This small molecule binds to this protein.
Small molecule (SMILES): CC(=O)N1CCN(C(=O)N2CC[C@](c3ccc(C(O)(C(F)(F)F)C(F)(F)F)cc3)(S(=O)(=O)c3ccc(F)cc3)C2)CC1

Binding-site contacts:
Ligand atom F31 contacts residue ILE154 of chain 1.B at 3.5 Å.
Ligand atom F29 contacts residue LEU240 of chain 1.B at 3.5 Å.
Ligand atom F31 contacts residue PHE158 of chain 1.B at 3.7 Å.
Ligand atom O42 contacts residue ARG124 of chain 1.B at 3.4 Å (salt-bridge).
Ligand atom C17 contacts residue PHE145 of chain 1.B at 3.6 Å (hydrophobic).
Ligand atom C14 contacts residue MET122 of chain 1.B at 3.7 Å (hydrophobic).
Ligand atom F30 contacts residue LEU240 of chain 1.B at 3.2 Å.
Ligand atom C3 contacts residue ILE157 of chain 1.B at 3.7 Å (hydrophobic).
Ligand atom F29 contacts residue TRP74 of chain 1.B at 3.6 Å.
Ligand atom O42 contacts residue CYS42 of chain 1.B at 3.2 Å (h-bond).
Ligand atom F21 contacts residue TRP74 of chain 1.B at 3.6 Å.
Ligand atom C10 contacts residue LEU240 of chain 1.B at 3.6 Å (hydrophobic).
Ligand atom F20 contacts residue ILE154 of chain 1.B at 3.4 Å.
Ligand atom O33 contacts residue MET122 of chain 1.B at 3.4 Å.
Ligand atom C41 contacts residue ARG124 of chain 1.B at 2.9 Å.
Ligand atom C40 contacts residue ARG124 of chain 1.B at 3.6 Å.
Ligand atom C26 contacts residue HIS80 of chain 1.B at 3.6 Å.
Ligand atom O27 contacts residue HIS236 of chain 1.B at 3.1 Å.
Ligand atom F31 contacts residue PHE145 of chain 1.B at 3.6 Å.
Ligand atom F30 contacts residue MET115 of chain 1.B at 3.3 Å.
Ligand atom O19 contacts residue PHE135 of chain 1.B at 3.3 Å.
Ligand atom F31 contacts residue ILE157 of chain 1.B at 3.5 Å.
Ligand atom C16 contacts residue PHE145 of chain 1.B at 3.5 Å (hydrophobic).
Ligand atom C41 contacts residue LEU49 of chain 1.B at 3.6 Å (hydrophobic).
Ligand atom F30 contacts residue LEU81 of chain 1.B at 3.4 Å.
Ligand atom O18 contacts residue PHE135 of chain 1.B at 3.7 Å.
Ligand atom F21 contacts residue HIS236 of chain 1.B at 3.8 Å.
Ligand atom C15 contacts residue PHE145 of chain 1.B at 3.5 Å (hydrophobic).
Ligand atom O27 contacts residue ILE157 of chain 1.B at 3.2 Å.
Ligand atom C1 contacts residue CYS77 of chain 1.B at 3.7 Å (hydrophobic).
Ligand atom C41 contacts residue LEU44 of chain 1.B at 3.7 Å (hydrophobic).
Ligand atom F20 contacts residue ILE157 of chain 1.B at 3.3 Å.
Ligand atom F22 contacts residue TRP74 of chain 1.B at 3.3 Å.
Ligand atom C14 contacts residue PHE145 of chain 1.B at 3.7 Å (hydrophobic).
Ligand atom F28 contacts residue LEU240 of chain 1.B at 3.4 Å.
Ligand atom C6 contacts residue CYS77 of chain 1.B at 3.3 Å (hydrophobic).
Ligand atom C38 contacts residue ALA125 of chain 1.B at 3.5 Å (hydrophobic).
Ligand atom F28 contacts residue HIS236 of chain 1.B at 3.2 Å.
Ligand atom C26 contacts residue LEU81 of chain 1.B at 3.5 Å (hydrophobic).
Ligand atom C25 contacts residue HIS80 of chain 1.B at 3.6 Å.

Sequence of chain 1.B:
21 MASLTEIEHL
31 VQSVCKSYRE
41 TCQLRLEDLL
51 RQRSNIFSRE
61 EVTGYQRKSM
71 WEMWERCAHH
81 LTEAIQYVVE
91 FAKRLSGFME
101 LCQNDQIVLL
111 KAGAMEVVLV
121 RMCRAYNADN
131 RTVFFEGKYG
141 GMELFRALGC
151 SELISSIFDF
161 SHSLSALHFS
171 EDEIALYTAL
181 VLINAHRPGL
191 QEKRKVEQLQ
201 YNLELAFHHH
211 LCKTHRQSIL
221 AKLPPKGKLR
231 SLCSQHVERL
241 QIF